This protein binds this small molecule.
Small molecule (SMILES): N[C@@H](CCC(=O)O)C(=O)O

Binding-site contacts:
Ligand atom OXT contacts residue SER120 of chain 1.B at 3.1 Å (h-bond).
Ligand atom OE2 contacts residue ALA141 of chain 1.B at 3.9 Å.
Ligand atom CA contacts residue THR143 of chain 1.B at 4.1 Å.
Ligand atom N contacts residue THR143 of chain 1.B at 3.1 Å (h-bond).
Ligand atom OXT contacts residue ALA119 of chain 1.B at 3.4 Å.
Ligand atom CD contacts residue ARG39 of chain 1.B at 3.6 Å.
Ligand atom CD contacts residue LYS35 of chain 1.B at 4.1 Å.
Ligand atom OE1 contacts residue LYS278 of chain 1.B at 2.8 Å (salt-bridge).
Ligand atom C contacts residue SER142 of chain 1.B at 4.2 Å.
Ligand atom C contacts residue ALA141 of chain 1.B at 4.0 Å (hydrophobic).
Ligand atom CA contacts residue TYR191 of chain 1.B at 3.7 Å (hydrophobic).
Ligand atom OE2 contacts residue LYS35 of chain 1.B at 3.2 Å.
Ligand atom N contacts residue ASP273 of chain 1.B at 2.7 Å (salt-bridge).
Ligand atom N contacts residue TYR191 of chain 1.B at 3.5 Å.
Ligand atom OE1 contacts residue SER274 of chain 1.B at 4.2 Å.
Ligand atom OXT contacts residue TYR191 of chain 1.B at 3.5 Å.
Ligand atom CA contacts residue ASP273 of chain 1.B at 3.9 Å.
Ligand atom OE2 contacts residue ARG39 of chain 1.B at 2.8 Å (salt-bridge).
Ligand atom OE1 contacts residue ARG39 of chain 1.B at 3.0 Å (salt-bridge).
Ligand atom CD contacts residue LYS278 of chain 1.B at 3.6 Å.
Ligand atom C contacts residue THR143 of chain 1.B at 4.2 Å.
Ligand atom O contacts residue THR143 of chain 1.B at 2.9 Å (h-bond).
Ligand atom O contacts residue TYR191 of chain 1.B at 3.4 Å.
Ligand atom O contacts residue SER120 of chain 1.B at 2.7 Å (h-bond).
Ligand atom CA contacts residue ALA141 of chain 1.B at 3.6 Å (hydrophobic).
Ligand atom C contacts residue SER120 of chain 1.B at 3.6 Å.
Ligand atom O contacts residue SER142 of chain 1.B at 3.3 Å.
Ligand atom N contacts residue ALA141 of chain 1.B at 2.9 Å (h-bond).
Ligand atom CB contacts residue ALA118 of chain 1.B at 3.4 Å (hydrophobic).
Ligand atom CB contacts residue ALA141 of chain 1.B at 3.7 Å (hydrophobic).
Ligand atom OE1 contacts residue ASP273 of chain 1.B at 4.1 Å.
Ligand atom O contacts residue ALA118 of chain 1.B at 4.0 Å.
Ligand atom C contacts residue TYR191 of chain 1.B at 3.4 Å (hydrophobic).
Ligand atom OE2 contacts residue ALA118 of chain 1.B at 4.0 Å.
Ligand atom C contacts residue ALA118 of chain 1.B at 3.7 Å (hydrophobic).
Ligand atom CD contacts residue LYS365 of chain 1.B at 3.9 Å.
Ligand atom OE1 contacts residue LYS365 of chain 1.B at 2.8 Å (salt-bridge).
Ligand atom O contacts residue ALA141 of chain 1.B at 3.6 Å.
Ligand atom OXT contacts residue ALA118 of chain 1.B at 3.7 Å.
Ligand atom CG contacts residue SER274 of chain 1.B at 4.1 Å.

Sequence of chain 1.B:
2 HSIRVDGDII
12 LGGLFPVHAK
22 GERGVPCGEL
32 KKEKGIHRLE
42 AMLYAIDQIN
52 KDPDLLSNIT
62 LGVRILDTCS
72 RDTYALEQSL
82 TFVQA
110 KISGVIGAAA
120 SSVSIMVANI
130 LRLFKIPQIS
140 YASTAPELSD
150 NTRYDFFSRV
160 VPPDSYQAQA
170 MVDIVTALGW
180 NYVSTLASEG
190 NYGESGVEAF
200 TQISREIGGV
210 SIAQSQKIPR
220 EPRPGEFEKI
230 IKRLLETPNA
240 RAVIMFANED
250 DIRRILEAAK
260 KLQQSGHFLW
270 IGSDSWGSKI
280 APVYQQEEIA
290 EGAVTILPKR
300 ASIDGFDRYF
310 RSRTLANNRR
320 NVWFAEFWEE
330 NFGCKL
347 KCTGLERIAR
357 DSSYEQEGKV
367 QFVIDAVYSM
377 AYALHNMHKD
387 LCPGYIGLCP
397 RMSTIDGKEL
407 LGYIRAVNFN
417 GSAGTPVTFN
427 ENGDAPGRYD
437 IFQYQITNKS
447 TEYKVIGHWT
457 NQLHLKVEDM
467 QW